Binding-site contacts:
Ligand atom C28 contacts residue CYS401 of chain 1.B at 3.7 Å (hydrophobic).
Ligand atom O contacts residue SYN1 of chain 1.Q at 3.1 Å.
Ligand atom N37 contacts residue CYS401 of chain 1.B at 3.0 Å (h-bond).
Ligand atom C21 contacts residue ALA265 of chain 1.B at 3.4 Å (hydrophobic).
Ligand atom C17 contacts residue CYS401 of chain 1.B at 3.6 Å (hydrophobic).
Ligand atom N31 contacts residue SYN1 of chain 1.Q at 3.5 Å.
Ligand atom C30 contacts residue CYS401 of chain 1.B at 3.5 Å (hydrophobic).
Ligand atom C04 contacts residue PRO393 of chain 1.B at 3.4 Å (hydrophobic).
Ligand atom C39 contacts residue PHE108 of chain 1.B at 3.2 Å (hydrophobic).
Ligand atom C34 contacts residue TRP97 of chain 1.B at 3.7 Å (hydrophobic).
Ligand atom N14 contacts residue CYS401 of chain 1.B at 3.2 Å (h-bond).
Ligand atom C41 contacts residue THR269 of chain 1.B at 3.5 Å.
Ligand atom C39 contacts residue GLY403 of chain 1.B at 3.7 Å.
Ligand atom C20 contacts residue ALA265 of chain 1.B at 3.6 Å (hydrophobic).
Ligand atom O35 contacts residue TRP97 of chain 1.B at 2.9 Å (h-bond).
Ligand atom C11 contacts residue LYS70 of chain 1.B at 3.4 Å.
Ligand atom N31 contacts residue CYS401 of chain 1.B at 3.2 Å.
Ligand atom C16 contacts residue THR269 of chain 1.B at 3.0 Å.
Ligand atom C32 contacts residue ALA88 of chain 1.B at 3.6 Å (hydrophobic).
Ligand atom C33 contacts residue ALA400 of chain 1.B at 3.6 Å (hydrophobic).
Ligand atom C42 contacts residue ALA407 of chain 1.B at 3.5 Å (hydrophobic).
Ligand atom O13 contacts residue LYS70 of chain 1.B at 2.9 Å (salt-bridge).
Ligand atom C07 contacts residue GLY395 of chain 1.B at 3.6 Å.
Ligand atom C34 contacts residue LEU87 of chain 1.B at 3.5 Å (hydrophobic).
Ligand atom C30 contacts residue SYN1 of chain 1.Q at 3.4 Å.
Ligand atom O36 contacts residue LEU87 of chain 1.B at 3.3 Å (h-bond).
Ligand atom C15 contacts residue THR269 of chain 1.B at 3.3 Å.
Ligand atom O12 contacts residue PHE332 of chain 1.B at 3.3 Å.
Ligand atom C26 contacts residue ILE402 of chain 1.B at 3.5 Å (hydrophobic).
Ligand atom C29 contacts residue CYS401 of chain 1.B at 3.5 Å (hydrophobic).
Ligand atom C07 contacts residue PRO393 of chain 1.B at 3.4 Å (hydrophobic).
Ligand atom O36 contacts residue ARG399 of chain 1.B at 2.8 Å (salt-bridge).
Ligand atom C42 contacts residue PHE394 of chain 1.B at 3.5 Å (hydrophobic).
Ligand atom N24 contacts residue CYS401 of chain 1.B at 3.3 Å (h-bond).
Ligand atom C01 contacts residue PRO393 of chain 1.B at 3.5 Å (hydrophobic).
Ligand atom MO contacts residue CYS401 of chain 1.B at 2.8 Å.
Ligand atom C11 contacts residue PHE332 of chain 1.B at 3.6 Å (hydrophobic).
Ligand atom C02 contacts residue PHE394 of chain 1.B at 3.6 Å (hydrophobic).
Ligand atom C40 contacts residue THR269 of chain 1.B at 3.4 Å.
Ligand atom O contacts residue THR269 of chain 1.B at 3.6 Å.

Sequence of chain 1.B:
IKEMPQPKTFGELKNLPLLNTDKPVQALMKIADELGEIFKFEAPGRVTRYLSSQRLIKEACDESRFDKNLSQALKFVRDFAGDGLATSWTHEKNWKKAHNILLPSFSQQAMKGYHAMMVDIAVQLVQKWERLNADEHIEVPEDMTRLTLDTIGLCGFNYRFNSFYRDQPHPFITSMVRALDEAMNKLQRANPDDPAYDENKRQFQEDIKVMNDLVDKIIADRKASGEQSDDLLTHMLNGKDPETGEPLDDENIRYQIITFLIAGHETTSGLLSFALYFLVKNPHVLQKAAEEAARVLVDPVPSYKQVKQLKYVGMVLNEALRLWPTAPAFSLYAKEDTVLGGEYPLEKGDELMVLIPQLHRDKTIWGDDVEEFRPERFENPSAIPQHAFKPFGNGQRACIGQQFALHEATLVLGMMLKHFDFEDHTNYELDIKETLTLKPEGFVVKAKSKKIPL

A protein and the small-molecule ligand that binds it are described below.
Small molecule (SMILES): CCC1=C(C)C2=N3->[Mo]45(=O)<-N6=C(C=c7c(CCC(=O)O)c(C)c(n74)=C2)C(CCC(=O)O)=C(C)C6=Cc2c(CC)c(C)c(n25)C=C13